Sequence of chain 1.A:
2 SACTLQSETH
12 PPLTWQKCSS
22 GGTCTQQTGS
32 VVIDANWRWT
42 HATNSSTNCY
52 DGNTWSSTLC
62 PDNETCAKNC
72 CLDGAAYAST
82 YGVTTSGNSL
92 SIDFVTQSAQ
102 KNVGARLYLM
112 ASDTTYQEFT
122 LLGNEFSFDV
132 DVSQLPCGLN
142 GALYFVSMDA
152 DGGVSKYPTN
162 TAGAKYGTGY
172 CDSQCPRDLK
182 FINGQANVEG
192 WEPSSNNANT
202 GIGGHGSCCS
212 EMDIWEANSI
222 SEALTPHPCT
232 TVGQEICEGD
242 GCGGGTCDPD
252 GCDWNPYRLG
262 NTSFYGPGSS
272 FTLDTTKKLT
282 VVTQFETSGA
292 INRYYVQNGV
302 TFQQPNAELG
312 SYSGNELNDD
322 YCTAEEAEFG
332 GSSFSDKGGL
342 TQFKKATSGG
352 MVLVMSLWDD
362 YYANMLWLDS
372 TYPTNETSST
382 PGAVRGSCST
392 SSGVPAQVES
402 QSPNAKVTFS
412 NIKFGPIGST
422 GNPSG

A protein and the small-molecule ligand that binds it are described below.
Small molecule (SMILES): CO[C@@H]1O[C@H](CO)[C@@H](O[C@@H]2O[C@H](CO)[C@@H](S[C@@H]3O[C@H](CO)[C@@H](O[C@@H]4O[C@H](CO)[C@@H](O)[C@H](O)[C@H]4O)[C@H](O)[C@H]3O)[C@H](O)[C@H]2O)[C@H](O)[C@H]1O

Binding-site contacts:
Ligand atom O6 contacts residue GLN175 of chain 1.A at 3.4 Å (h-bond).
Ligand atom C4 contacts residue TRP368 of chain 1.A at 3.9 Å (hydrophobic).
Ligand atom C2 contacts residue TYR373 of chain 1.A at 3.8 Å (hydrophobic).
Ligand atom C3 contacts residue ARG386 of chain 1.A at 3.5 Å.
Ligand atom O2 contacts residue TYR373 of chain 1.A at 3.8 Å.
Ligand atom O4 contacts residue PHE330 of chain 1.A at 3.2 Å (h-bond).
Ligand atom C3 contacts residue GLU217 of chain 1.A at 3.3 Å.
Ligand atom O3 contacts residue GLU217 of chain 1.A at 2.7 Å (salt-bridge).
Ligand atom C2 contacts residue PHE330 of chain 1.A at 3.7 Å (hydrophobic).
Ligand atom C5 contacts residue PHE330 of chain 1.A at 3.5 Å (hydrophobic).
Ligand atom C6 contacts residue PHE330 of chain 1.A at 3.6 Å (hydrophobic).
Ligand atom O2 contacts residue ARG259 of chain 1.A at 3.7 Å.
Ligand atom C6 contacts residue TRP368 of chain 1.A at 3.6 Å (hydrophobic).
Ligand atom C2 contacts residue ASP251 of chain 1.A at 3.4 Å.
Ligand atom C2 contacts residue HIS228 of chain 1.A at 3.8 Å.
Ligand atom O2 contacts residue PHE330 of chain 1.A at 2.7 Å (h-bond).
Ligand atom O5 contacts residue ARG386 of chain 1.A at 3.7 Å.
Ligand atom C5 contacts residue TRP368 of chain 1.A at 3.5 Å (hydrophobic).
Ligand atom O6 contacts residue ARG386 of chain 1.A at 3.1 Å (salt-bridge).
Ligand atom C1 contacts residue TRP368 of chain 1.A at 3.8 Å (hydrophobic).
Ligand atom O4 contacts residue TRP368 of chain 1.A at 3.5 Å.
Ligand atom C3 contacts residue GLY332 of chain 1.A at 3.9 Å.
Ligand atom O2 contacts residue THR226 of chain 1.A at 3.8 Å.
Ligand atom O6 contacts residue TRP368 of chain 1.A at 3.8 Å.
Ligand atom S4 contacts residue ARG386 of chain 1.A at 3.7 Å.
Ligand atom S4 contacts residue TYR373 of chain 1.A at 3.8 Å.
Ligand atom C3 contacts residue TRP368 of chain 1.A at 3.8 Å (hydrophobic).
Ligand atom O3 contacts residue ARG259 of chain 1.A at 2.8 Å (salt-bridge).
Ligand atom O3 contacts residue HIS228 of chain 1.A at 2.9 Å (h-bond).
Ligand atom O4 contacts residue GLU217 of chain 1.A at 2.6 Å (salt-bridge).
Ligand atom O2 contacts residue ASP251 of chain 1.A at 2.8 Å (salt-bridge).
Ligand atom O3 contacts residue ASP214 of chain 1.A at 3.1 Å (salt-bridge).
Ligand atom O3 contacts residue ARG386 of chain 1.A at 2.9 Å (salt-bridge).
Ligand atom O4 contacts residue GLY331 of chain 1.A at 3.9 Å.
Ligand atom O3 contacts residue GLY332 of chain 1.A at 3.9 Å.
Ligand atom C4 contacts residue GLU217 of chain 1.A at 3.7 Å.
Ligand atom O4 contacts residue ASP251 of chain 1.A at 3.6 Å.
Ligand atom C2 contacts residue PRO250 of chain 1.A at 3.8 Å (hydrophobic).
Ligand atom O4 contacts residue PRO250 of chain 1.A at 3.9 Å.
Ligand atom C3 contacts residue ASP251 of chain 1.A at 3.7 Å.